This protein binds this small molecule.
Small molecule (SMILES): OC[C@H]1O[C@H](O[C@@H]2[C@H](O)[C@@H](OC[C@H]3O[C@@H](O)[C@@H](O)[C@@H](O)[C@@H]3O)O[C@H](CO[C@H]3O[C@H](CO)[C@@H](O)[C@H](O)[C@@H]3O[C@H]3O[C@H](CO)[C@@H](O)[C@H](O)[C@@H]3O)[C@H]2O)[C@@H](O)[C@@H](O)[C@@H]1O

Binding-site contacts:
Ligand atom O4 contacts residue GLN222 of chain 1.B at 2.5 Å (h-bond).
Ligand atom O6 contacts residue GLU221 of chain 1.B at 3.0 Å (salt-bridge).
Ligand atom O3 contacts residue GLY105 of chain 1.B at 3.6 Å (h-bond).
Ligand atom C2 contacts residue ASP136 of chain 1.B at 2.9 Å.
Ligand atom O4 contacts residue GLY106 of chain 1.B at 3.3 Å (h-bond).
Ligand atom O5 contacts residue SER137 of chain 1.B at 3.7 Å.
Ligand atom C3 contacts residue GLY105 of chain 1.B at 3.7 Å.
Ligand atom O6 contacts residue ASP86 of chain 1.B at 2.9 Å (salt-bridge).
Ligand atom C6 contacts residue GLU221 of chain 1.B at 3.1 Å.
Ligand atom O6 contacts residue GLY220 of chain 1.B at 3.2 Å (h-bond).
Ligand atom O2 contacts residue ASP136 of chain 1.B at 2.8 Å (salt-bridge).
Ligand atom O6 contacts residue ALA85 of chain 1.B at 3.7 Å.
Ligand atom O6 contacts residue ASP136 of chain 1.B at 3.4 Å (salt-bridge).
Ligand atom O5 contacts residue GLU221 of chain 1.B at 3.2 Å (salt-bridge).
Ligand atom O6 contacts residue ASP136 of chain 1.B at 3.4 Å (salt-bridge).
Ligand atom C4 contacts residue ASP86 of chain 1.B at 3.3 Å.
Ligand atom C6 contacts residue ASP86 of chain 1.B at 3.5 Å.
Ligand atom C1 contacts residue GLU221 of chain 1.B at 3.4 Å.
Ligand atom O6 contacts residue GLN222 of chain 1.B at 3.0 Å (h-bond).
Ligand atom C2 contacts residue GLY104 of chain 1.B at 3.7 Å.
Ligand atom C6 contacts residue GLN222 of chain 1.B at 3.5 Å.
Ligand atom O3 contacts residue PHE132 of chain 1.B at 3.3 Å.
Ligand atom O2 contacts residue ALA134 of chain 1.B at 3.4 Å.
Ligand atom O3 contacts residue ASN83 of chain 1.B at 3.1 Å (h-bond).
Ligand atom C4 contacts residue GLN222 of chain 1.B at 3.5 Å.
Ligand atom C6 contacts residue PHE132 of chain 1.B at 3.4 Å (hydrophobic).
Ligand atom O4 contacts residue PHE132 of chain 1.B at 3.1 Å.
Ligand atom C5 contacts residue PHE132 of chain 1.B at 3.5 Å (hydrophobic).
Ligand atom O4 contacts residue ASN138 of chain 1.B at 2.9 Å (h-bond).
Ligand atom O3 contacts residue GLN222 of chain 1.B at 3.6 Å.
Ligand atom O2 contacts residue ASN83 of chain 1.B at 3.0 Å (h-bond).
Ligand atom O4 contacts residue ASP86 of chain 1.B at 2.6 Å (salt-bridge).
Ligand atom O4 contacts residue GLU221 of chain 1.B at 3.4 Å.
Ligand atom C4 contacts residue GLY106 of chain 1.B at 3.5 Å.
Ligand atom C2 contacts residue ASN83 of chain 1.B at 3.5 Å.
Ligand atom O3 contacts residue GLY104 of chain 1.B at 3.4 Å.
Ligand atom C1 contacts residue ASP136 of chain 1.B at 2.9 Å.
Ligand atom O3 contacts residue GLY106 of chain 1.B at 2.8 Å (h-bond).
Ligand atom O4 contacts residue SER45 of chain 1.B at 3.2 Å (h-bond).
Ligand atom O2 contacts residue SER137 of chain 1.B at 2.7 Å (h-bond).

Sequence of chain 1.B:
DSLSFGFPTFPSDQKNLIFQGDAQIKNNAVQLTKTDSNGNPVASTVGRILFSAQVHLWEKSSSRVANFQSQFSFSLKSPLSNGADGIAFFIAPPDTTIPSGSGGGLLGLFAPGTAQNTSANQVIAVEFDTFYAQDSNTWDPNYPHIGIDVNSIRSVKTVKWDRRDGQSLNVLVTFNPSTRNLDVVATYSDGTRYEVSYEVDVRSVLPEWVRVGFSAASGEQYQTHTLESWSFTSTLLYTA